Sequence of chain 1.C:
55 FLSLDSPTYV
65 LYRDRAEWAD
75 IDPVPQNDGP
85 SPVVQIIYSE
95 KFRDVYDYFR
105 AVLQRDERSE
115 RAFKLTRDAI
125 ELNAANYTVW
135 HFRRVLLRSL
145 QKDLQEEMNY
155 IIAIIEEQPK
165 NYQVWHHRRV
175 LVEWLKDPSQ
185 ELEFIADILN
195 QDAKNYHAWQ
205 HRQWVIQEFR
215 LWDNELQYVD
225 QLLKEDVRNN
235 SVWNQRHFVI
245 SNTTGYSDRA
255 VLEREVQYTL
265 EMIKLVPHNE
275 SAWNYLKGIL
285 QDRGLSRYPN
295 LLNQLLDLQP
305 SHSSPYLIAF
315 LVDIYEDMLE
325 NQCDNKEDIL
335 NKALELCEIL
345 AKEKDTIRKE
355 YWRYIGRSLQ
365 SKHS

Sequence of chain 1.N:
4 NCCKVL

Binding-site contacts:
Ligand atom O3B contacts residue TYR272 of chain 1.D at 3.8 Å.
Ligand atom O1 contacts residue HIS201 of chain 1.C at 3.9 Å.
Ligand atom O1A contacts residue ARG263 of chain 1.D at 3.0 Å (salt-bridge).
Ligand atom O2B contacts residue TYR272 of chain 1.D at 3.5 Å (h-bond).
Ligand atom C15 contacts residue TYR176 of chain 1.D at 3.9 Å (hydrophobic).
Ligand atom C11 contacts residue ARG173 of chain 1.D at 3.6 Å.
Ligand atom C8 contacts residue GLY221 of chain 1.D at 3.9 Å.
Ligand atom C10 contacts residue TRP275 of chain 1.D at 3.5 Å (hydrophobic).
Ligand atom C12 contacts residue TRP275 of chain 1.D at 3.7 Å (hydrophobic).
Ligand atom O1B contacts residue ARG263 of chain 1.D at 2.9 Å (salt-bridge).
Ligand atom C19 contacts residue TYR126 of chain 1.D at 3.7 Å (hydrophobic).
Ligand atom C18 contacts residue TYR126 of chain 1.D at 3.8 Å (hydrophobic).
Ligand atom C14 contacts residue VAL8 of chain 1.N at 3.5 Å (hydrophobic).
Ligand atom O2B contacts residue ARG263 of chain 1.D at 3.6 Å.
Ligand atom O2A contacts residue LYS164 of chain 1.C at 2.9 Å (salt-bridge).
Ligand atom C20 contacts residue THR49 of chain 1.D at 4.0 Å.
Ligand atom O2B contacts residue HIS219 of chain 1.D at 2.5 Å (h-bond).
Ligand atom C6 contacts residue HIS219 of chain 1.D at 3.6 Å.
Ligand atom C13 contacts residue ARG173 of chain 1.D at 3.8 Å.
Ligand atom O3A contacts residue ARG263 of chain 1.D at 3.9 Å.
Ligand atom N3 contacts residue TYR166 of chain 1.C at 3.9 Å.
Ligand atom C1 contacts residue HIS201 of chain 1.C at 3.6 Å.
Ligand atom C12 contacts residue ARG173 of chain 1.D at 3.8 Å.
Ligand atom C2 contacts residue TYR166 of chain 1.C at 3.6 Å (hydrophobic).
Ligand atom PA contacts residue ARG263 of chain 1.D at 3.9 Å.
Ligand atom C12 contacts residue CYS225 of chain 1.D at 3.9 Å (hydrophobic).
Ligand atom C1 contacts residue TYR200 of chain 1.C at 3.4 Å (hydrophobic).
Ligand atom O1A contacts residue ASN199 of chain 1.C at 4.0 Å.
Ligand atom C10 contacts residue TYR272 of chain 1.D at 3.5 Å (hydrophobic).
Ligand atom C20 contacts residue THR127 of chain 1.D at 3.8 Å.
Ligand atom C9 contacts residue GLY221 of chain 1.D at 3.9 Å.
Ligand atom C5 contacts residue TYR166 of chain 1.C at 3.8 Å (hydrophobic).
Ligand atom C9 contacts residue TRP275 of chain 1.D at 3.8 Å (hydrophobic).
Ligand atom O1A contacts residue TYR200 of chain 1.C at 3.2 Å (h-bond).
Ligand atom O1B contacts residue LYS266 of chain 1.D at 3.0 Å (salt-bridge).
Ligand atom O1A contacts residue LYS198 of chain 1.C at 3.6 Å (salt-bridge).
Ligand atom C14 contacts residue ARG173 of chain 1.D at 3.6 Å.
Ligand atom PB contacts residue ARG263 of chain 1.D at 3.6 Å.
Ligand atom C4 contacts residue LYS7 of chain 1.N at 3.9 Å.
Ligand atom C15 contacts residue ARG173 of chain 1.D at 3.8 Å.

Sequence of chain 1.D:
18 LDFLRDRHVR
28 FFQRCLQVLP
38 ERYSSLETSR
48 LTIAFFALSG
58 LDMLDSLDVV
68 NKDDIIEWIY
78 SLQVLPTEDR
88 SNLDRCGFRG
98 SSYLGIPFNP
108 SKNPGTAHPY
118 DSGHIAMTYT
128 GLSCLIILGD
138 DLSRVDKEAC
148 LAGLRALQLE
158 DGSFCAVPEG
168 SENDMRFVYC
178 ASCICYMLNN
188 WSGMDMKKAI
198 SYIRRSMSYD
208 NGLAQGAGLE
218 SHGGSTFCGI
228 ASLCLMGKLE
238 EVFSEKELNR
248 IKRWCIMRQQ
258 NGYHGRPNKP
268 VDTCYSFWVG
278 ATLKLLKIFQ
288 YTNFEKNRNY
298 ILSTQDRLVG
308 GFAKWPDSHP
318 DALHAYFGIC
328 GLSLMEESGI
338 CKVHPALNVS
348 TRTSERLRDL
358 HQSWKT

A protein and the small-molecule ligand that binds it are described below.
Small molecule (SMILES): CC(C)=CCC/C(C)=C/CC/C(C)=C/CCN(C)CCO[P](=O)(O)OP(=O)(O)O